Binding-site contacts:
Ligand atom N contacts residue ASP145 of chain 1.A at 3.8 Å.
Ligand atom NAI contacts residue LYS33 of chain 1.A at 2.6 Å (salt-bridge).
Ligand atom C contacts residue ASP145 of chain 1.A at 3.4 Å.
Ligand atom CA contacts residue ASP145 of chain 1.A at 4.0 Å.
Ligand atom CAM contacts residue GLN131 of chain 1.A at 3.8 Å.
Ligand atom O contacts residue ASP145 of chain 1.A at 3.7 Å.
Ligand atom CB contacts residue GLN131 of chain 1.A at 3.9 Å.
Ligand atom CAP contacts residue LYS33 of chain 1.A at 3.4 Å.
Ligand atom N contacts residue GLN131 of chain 1.A at 3.6 Å.
Ligand atom CAP contacts residue LEU134 of chain 1.A at 3.8 Å (hydrophobic).
Ligand atom CAD contacts residue VAL64 of chain 1.A at 3.8 Å (hydrophobic).
Ligand atom O contacts residue LYS129 of chain 1.A at 3.9 Å.
Ligand atom OXT contacts residue ASP145 of chain 1.A at 3.1 Å (salt-bridge).
Ligand atom CAO contacts residue LYS33 of chain 1.A at 3.5 Å.
Ligand atom OXT contacts residue LYS33 of chain 1.A at 3.5 Å (salt-bridge).
Ligand atom OAC contacts residue ALA31 of chain 1.A at 3.4 Å.
Ligand atom CAN contacts residue GLU81 of chain 1.A at 3.6 Å.
Ligand atom CAD contacts residue LEU134 of chain 1.A at 3.5 Å (hydrophobic).
Ligand atom N contacts residue LYS33 of chain 1.A at 3.7 Å.
Ligand atom OAC contacts residue LEU134 of chain 1.A at 4.0 Å.
Ligand atom CAD contacts residue GLU81 of chain 1.A at 3.5 Å.
Ligand atom CAN contacts residue ALA31 of chain 1.A at 3.5 Å (hydrophobic).
Ligand atom C contacts residue GLY13 of chain 1.A at 3.5 Å.
Ligand atom OAC contacts residue PHE82 of chain 1.A at 3.2 Å.
Ligand atom CAD contacts residue PHE80 of chain 1.A at 3.8 Å (hydrophobic).
Ligand atom CAE contacts residue LYS33 of chain 1.A at 3.6 Å.
Ligand atom CAE contacts residue LEU134 of chain 1.A at 3.7 Å (hydrophobic).
Ligand atom O contacts residue GLY13 of chain 1.A at 3.5 Å.
Ligand atom OAC contacts residue GLU81 of chain 1.A at 2.8 Å (salt-bridge).
Ligand atom CAQ contacts residue LEU134 of chain 1.A at 3.7 Å (hydrophobic).
Ligand atom SAJ contacts residue VAL18 of chain 1.A at 3.9 Å.
Ligand atom CAM contacts residue LYS33 of chain 1.A at 3.7 Å.
Ligand atom OAC contacts residue LEU83 of chain 1.A at 3.0 Å (h-bond).
Ligand atom OXT contacts residue GLY13 of chain 1.A at 3.4 Å.
Ligand atom CAF contacts residue LEU134 of chain 1.A at 3.5 Å (hydrophobic).
Ligand atom CAN contacts residue LEU134 of chain 1.A at 3.4 Å (hydrophobic).
Ligand atom O contacts residue THR14 of chain 1.A at 3.0 Å (h-bond).
Ligand atom N contacts residue ASN132 of chain 1.A at 3.7 Å.
Ligand atom CAD contacts residue ALA31 of chain 1.A at 3.7 Å (hydrophobic).
Ligand atom SAK contacts residue ILE10 of chain 1.A at 3.7 Å.

The small molecule below binds the protein below.
Small molecule (SMILES): O=C(O)[C@H]1CSC(c2nc3ccc(O)cc3s2)=N1

Sequence of chain 1.A:
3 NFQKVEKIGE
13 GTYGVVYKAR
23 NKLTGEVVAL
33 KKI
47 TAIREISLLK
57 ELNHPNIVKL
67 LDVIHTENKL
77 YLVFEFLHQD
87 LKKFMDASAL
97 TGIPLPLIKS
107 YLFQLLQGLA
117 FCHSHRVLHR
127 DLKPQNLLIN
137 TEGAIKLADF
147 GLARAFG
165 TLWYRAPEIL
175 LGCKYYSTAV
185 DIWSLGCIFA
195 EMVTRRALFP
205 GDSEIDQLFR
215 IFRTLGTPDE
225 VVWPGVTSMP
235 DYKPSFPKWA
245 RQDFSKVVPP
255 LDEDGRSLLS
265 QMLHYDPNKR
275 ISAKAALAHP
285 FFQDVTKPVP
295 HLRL